This protein binds this small molecule.
Small molecule (SMILES): CC(=O)N[C@@H]1[C@@H](O)[C@H](O)[C@@H](CO)O[C@H]1O

Binding-site contacts:
Ligand atom O4 contacts residue LYS305 of chain 1.A at 3.8 Å.
Ligand atom O5 contacts residue ASN181 of chain 1.A at 2.4 Å (h-bond).
Ligand atom C7 contacts residue ASN181 of chain 1.A at 3.3 Å.
Ligand atom N2 contacts residue VAL309 of chain 1.A at 4.3 Å.
Ligand atom O6 contacts residue TYR200 of chain 1.A at 3.5 Å (h-bond).
Ligand atom C5 contacts residue ASN181 of chain 1.A at 3.7 Å.
Ligand atom C8 contacts residue ASN181 of chain 1.A at 4.5 Å.
Ligand atom C6 contacts residue TYR200 of chain 1.A at 3.9 Å (hydrophobic).
Ligand atom C1 contacts residue ASN307 of chain 1.A at 3.8 Å.
Ligand atom C1 contacts residue THR183 of chain 1.A at 4.2 Å.
Ligand atom C7 contacts residue VAL309 of chain 1.A at 4.4 Å (hydrophobic).
Ligand atom C3 contacts residue ASN181 of chain 1.A at 3.8 Å.
Ligand atom O5 contacts residue ASN307 of chain 1.A at 4.3 Å.
Ligand atom C8 contacts residue VAL309 of chain 1.A at 4.0 Å (hydrophobic).
Ligand atom C2 contacts residue ASN181 of chain 1.A at 2.5 Å.
Ligand atom O6 contacts residue GLU202 of chain 1.A at 3.3 Å (salt-bridge).
Ligand atom C1 contacts residue ASN181 of chain 1.A at 1.4 Å.
Ligand atom C5 contacts residue THR183 of chain 1.A at 3.8 Å.
Ligand atom C5 contacts residue ASN307 of chain 1.A at 4.5 Å.
Ligand atom O5 contacts residue THR183 of chain 1.A at 3.7 Å.
Ligand atom O6 contacts residue THR183 of chain 1.A at 4.2 Å.
Ligand atom O5 contacts residue GLU202 of chain 1.A at 4.0 Å.
Ligand atom C6 contacts residue THR183 of chain 1.A at 4.0 Å.
Ligand atom N2 contacts residue ASN181 of chain 1.A at 2.9 Å (h-bond).
Ligand atom C4 contacts residue ASN181 of chain 1.A at 4.2 Å.
Ligand atom O7 contacts residue ASN181 of chain 1.A at 3.2 Å (h-bond).

Sequence of chain 1.A:
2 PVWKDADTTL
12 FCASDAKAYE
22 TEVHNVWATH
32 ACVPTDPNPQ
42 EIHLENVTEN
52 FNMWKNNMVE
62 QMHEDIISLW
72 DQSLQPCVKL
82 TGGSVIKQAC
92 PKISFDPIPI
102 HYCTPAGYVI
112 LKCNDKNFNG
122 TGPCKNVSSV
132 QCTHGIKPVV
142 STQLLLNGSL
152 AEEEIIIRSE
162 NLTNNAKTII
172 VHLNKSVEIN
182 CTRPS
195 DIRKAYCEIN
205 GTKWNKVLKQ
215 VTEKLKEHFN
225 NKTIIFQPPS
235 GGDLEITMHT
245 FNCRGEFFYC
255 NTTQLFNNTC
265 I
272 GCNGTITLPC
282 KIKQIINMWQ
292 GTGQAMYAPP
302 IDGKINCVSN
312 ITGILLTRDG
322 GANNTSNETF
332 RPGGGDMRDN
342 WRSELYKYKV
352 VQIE